This small molecule binds to this protein.
Small molecule (SMILES): Nc1ncnc2c1ncn2[C@H]1C[C@H](O)[C@@H](COP(=O)(O)O)O1

Binding-site contacts:
Ligand atom C5' contacts residue ASN491 of chain 12.A at 4.0 Å.
Ligand atom OP2 contacts residue ASN491 of chain 12.A at 1.7 Å (h-bond).
Ligand atom P contacts residue TYR271 of chain 12.A at 4.5 Å.
Ligand atom O5' contacts residue ASN491 of chain 12.A at 3.5 Å (h-bond).
Ligand atom OP1 contacts residue ASN491 of chain 12.A at 3.6 Å.
Ligand atom P contacts residue ASP273 of chain 12.A at 2.8 Å.
Ligand atom OP1 contacts residue ASP273 of chain 12.A at 3.3 Å.
Ligand atom O5' contacts residue ASP273 of chain 12.A at 4.1 Å.
Ligand atom P contacts residue ASN491 of chain 12.A at 3.0 Å.
Ligand atom OP1 contacts residue PHE272 of chain 12.A at 3.4 Å.
Ligand atom C5' contacts residue ASP273 of chain 12.A at 3.8 Å.
Ligand atom OP2 contacts residue ASP273 of chain 12.A at 2.4 Å.
Ligand atom OP1 contacts residue TYR271 of chain 12.A at 3.1 Å (h-bond).
Ligand atom P contacts residue PHE272 of chain 12.A at 4.3 Å.

Sequence of chain 12.A:
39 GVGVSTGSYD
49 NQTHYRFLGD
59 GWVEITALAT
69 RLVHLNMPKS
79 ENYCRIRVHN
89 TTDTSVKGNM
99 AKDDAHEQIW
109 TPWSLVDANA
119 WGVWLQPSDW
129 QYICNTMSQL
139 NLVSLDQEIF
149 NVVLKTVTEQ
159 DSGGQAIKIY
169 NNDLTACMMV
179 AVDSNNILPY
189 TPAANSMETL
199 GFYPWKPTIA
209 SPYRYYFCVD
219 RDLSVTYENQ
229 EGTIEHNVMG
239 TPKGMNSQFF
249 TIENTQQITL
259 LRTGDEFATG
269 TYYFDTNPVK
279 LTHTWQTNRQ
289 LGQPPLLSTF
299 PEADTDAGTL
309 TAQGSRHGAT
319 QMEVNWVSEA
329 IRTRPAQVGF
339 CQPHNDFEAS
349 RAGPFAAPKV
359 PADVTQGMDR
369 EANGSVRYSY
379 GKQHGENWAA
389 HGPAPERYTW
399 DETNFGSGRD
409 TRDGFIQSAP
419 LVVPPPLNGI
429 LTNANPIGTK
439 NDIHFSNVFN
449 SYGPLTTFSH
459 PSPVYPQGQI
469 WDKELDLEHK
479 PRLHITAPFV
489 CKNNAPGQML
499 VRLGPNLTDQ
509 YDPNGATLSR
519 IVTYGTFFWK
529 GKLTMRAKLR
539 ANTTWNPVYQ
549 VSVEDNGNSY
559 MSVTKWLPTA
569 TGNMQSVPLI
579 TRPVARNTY